Sequence of chain 1.H:
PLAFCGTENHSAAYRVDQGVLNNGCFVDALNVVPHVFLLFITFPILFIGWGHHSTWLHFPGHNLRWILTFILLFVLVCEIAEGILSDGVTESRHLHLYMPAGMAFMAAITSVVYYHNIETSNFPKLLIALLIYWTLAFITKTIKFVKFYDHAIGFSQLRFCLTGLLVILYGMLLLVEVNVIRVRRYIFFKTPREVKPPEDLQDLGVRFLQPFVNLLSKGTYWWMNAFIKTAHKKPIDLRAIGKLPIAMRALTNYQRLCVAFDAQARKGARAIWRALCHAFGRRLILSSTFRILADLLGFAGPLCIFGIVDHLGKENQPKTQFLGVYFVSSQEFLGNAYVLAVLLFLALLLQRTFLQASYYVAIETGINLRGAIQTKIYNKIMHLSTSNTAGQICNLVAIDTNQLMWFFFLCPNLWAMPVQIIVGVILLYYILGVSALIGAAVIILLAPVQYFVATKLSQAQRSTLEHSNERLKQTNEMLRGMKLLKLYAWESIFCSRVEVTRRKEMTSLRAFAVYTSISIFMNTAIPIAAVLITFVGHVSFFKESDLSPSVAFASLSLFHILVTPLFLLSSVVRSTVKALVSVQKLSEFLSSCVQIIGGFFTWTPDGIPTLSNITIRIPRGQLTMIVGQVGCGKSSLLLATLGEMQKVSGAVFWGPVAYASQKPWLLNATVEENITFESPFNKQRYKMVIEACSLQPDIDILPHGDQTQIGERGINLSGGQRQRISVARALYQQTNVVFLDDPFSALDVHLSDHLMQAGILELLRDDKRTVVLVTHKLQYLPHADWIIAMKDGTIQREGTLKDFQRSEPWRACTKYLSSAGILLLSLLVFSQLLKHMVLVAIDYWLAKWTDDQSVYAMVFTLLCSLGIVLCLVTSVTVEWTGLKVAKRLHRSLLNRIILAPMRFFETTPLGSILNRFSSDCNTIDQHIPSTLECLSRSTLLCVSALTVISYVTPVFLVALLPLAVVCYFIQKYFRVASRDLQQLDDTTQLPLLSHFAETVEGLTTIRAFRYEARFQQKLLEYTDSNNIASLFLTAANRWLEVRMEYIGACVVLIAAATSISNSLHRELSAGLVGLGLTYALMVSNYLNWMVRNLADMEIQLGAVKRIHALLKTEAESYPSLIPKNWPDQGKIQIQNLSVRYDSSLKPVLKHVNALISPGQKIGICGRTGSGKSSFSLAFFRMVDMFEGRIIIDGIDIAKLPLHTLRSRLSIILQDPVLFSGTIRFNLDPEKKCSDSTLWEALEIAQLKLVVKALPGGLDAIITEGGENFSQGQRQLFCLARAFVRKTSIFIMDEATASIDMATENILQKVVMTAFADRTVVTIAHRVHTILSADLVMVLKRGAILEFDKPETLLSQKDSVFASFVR

The small molecule below binds the protein below.
Small molecule (SMILES): Nc1ncnc2c1ncn2[C@@H]1O[C@H](COP(=O)(O)OP(=O)(O)OP(O)(O)=S)[C@@H](O)[C@H]1O

Binding-site contacts:
Ligand atom O5' contacts residue SER721 of chain 1.H at 4.0 Å.
Ligand atom PA contacts residue SER721 of chain 1.H at 4.1 Å.
Ligand atom N3 contacts residue TRP688 of chain 1.H at 3.7 Å.
Ligand atom N1 contacts residue TRP688 of chain 1.H at 3.5 Å.
Ligand atom PG contacts residue SER720 of chain 1.H at 3.9 Å.
Ligand atom O1A contacts residue GLY718 of chain 1.H at 3.2 Å.
Ligand atom O4' contacts residue TRP688 of chain 1.H at 3.8 Å.
Ligand atom C2 contacts residue TRP688 of chain 1.H at 3.9 Å (hydrophobic).
Ligand atom O3B contacts residue SER720 of chain 1.H at 3.7 Å.
Ligand atom O3B contacts residue LYS719 of chain 1.H at 3.8 Å.
Ligand atom N1 contacts residue SER405 of chain 1.H at 3.9 Å.
Ligand atom O2G contacts residue GLN775 of chain 1.H at 3.7 Å.
Ligand atom PB contacts residue GLY716 of chain 1.H at 3.5 Å.
Ligand atom O3A contacts residue GLY716 of chain 1.H at 3.6 Å.
Ligand atom O2B contacts residue GLY716 of chain 1.H at 3.9 Å.
Ligand atom O2B contacts residue LYS719 of chain 1.H at 2.7 Å (salt-bridge).
Ligand atom N7 contacts residue TRP688 of chain 1.H at 3.5 Å.
Ligand atom O4' contacts residue SER721 of chain 1.H at 4.0 Å.
Ligand atom O1B contacts residue VAL715 of chain 1.H at 3.3 Å.
Ligand atom C5 contacts residue TRP688 of chain 1.H at 3.7 Å (hydrophobic).
Ligand atom O1A contacts residue SER720 of chain 1.H at 3.7 Å.
Ligand atom N6 contacts residue THR404 of chain 1.H at 3.6 Å (h-bond).
Ligand atom N6 contacts residue TRP688 of chain 1.H at 3.3 Å.
Ligand atom PB contacts residue CYS717 of chain 1.H at 3.8 Å.
Ligand atom O2B contacts residue GLY718 of chain 1.H at 2.9 Å (h-bond).
Ligand atom O2B contacts residue CYS717 of chain 1.H at 3.1 Å (h-bond).
Ligand atom O1B contacts residue GLN714 of chain 1.H at 3.3 Å (h-bond).
Ligand atom O1A contacts residue SER721 of chain 1.H at 3.1 Å (h-bond).
Ligand atom S1G contacts residue GLN775 of chain 1.H at 2.7 Å (h-bond).
Ligand atom S1G contacts residue SER720 of chain 1.H at 2.9 Å (h-bond).
Ligand atom O1B contacts residue GLY716 of chain 1.H at 2.4 Å (h-bond).
Ligand atom C6 contacts residue TRP688 of chain 1.H at 3.4 Å (hydrophobic).
Ligand atom O2G contacts residue LYS719 of chain 1.H at 3.9 Å.
Ligand atom C4 contacts residue TRP688 of chain 1.H at 3.7 Å (hydrophobic).
Ligand atom O1B contacts residue CYS717 of chain 1.H at 3.6 Å.
Ligand atom PB contacts residue LYS719 of chain 1.H at 4.0 Å.
Ligand atom C8 contacts residue TRP688 of chain 1.H at 3.8 Å (hydrophobic).
Ligand atom O1A contacts residue LYS719 of chain 1.H at 3.5 Å (salt-bridge).
Ligand atom O2A contacts residue SER720 of chain 1.H at 3.5 Å.
Ligand atom N9 contacts residue TRP688 of chain 1.H at 3.9 Å.